Sequence of chain 19.B:
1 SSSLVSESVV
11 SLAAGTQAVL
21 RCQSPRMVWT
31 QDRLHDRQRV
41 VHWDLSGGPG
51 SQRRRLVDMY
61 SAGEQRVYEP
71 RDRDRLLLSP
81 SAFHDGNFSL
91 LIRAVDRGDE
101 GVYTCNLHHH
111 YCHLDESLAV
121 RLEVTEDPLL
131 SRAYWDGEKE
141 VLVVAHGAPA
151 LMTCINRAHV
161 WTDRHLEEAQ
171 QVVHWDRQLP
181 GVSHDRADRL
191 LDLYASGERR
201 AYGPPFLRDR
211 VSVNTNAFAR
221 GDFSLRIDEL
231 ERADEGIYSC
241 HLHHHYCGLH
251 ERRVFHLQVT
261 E

Binding-site contacts:
Ligand atom O5 contacts residue SER89 of chain 19.B at 4.1 Å.
Ligand atom C7 contacts residue ASN87 of chain 19.B at 3.6 Å.
Ligand atom C4 contacts residue ASN87 of chain 19.B at 4.2 Å.
Ligand atom O5 contacts residue SER79 of chain 19.B at 4.4 Å.
Ligand atom O5 contacts residue ASN87 of chain 19.B at 2.3 Å (h-bond).
Ligand atom C5 contacts residue ASN87 of chain 19.B at 3.7 Å.
Ligand atom C5 contacts residue SER89 of chain 19.B at 4.3 Å.
Ligand atom C6 contacts residue LEU151 of chain 19.B at 3.8 Å (hydrophobic).
Ligand atom C3 contacts residue ASN87 of chain 19.B at 3.7 Å.
Ligand atom O7 contacts residue ASP85 of chain 19.B at 4.3 Å.
Ligand atom C1 contacts residue SER89 of chain 19.B at 4.5 Å.
Ligand atom O7 contacts residue ASN87 of chain 19.B at 3.9 Å.
Ligand atom O6 contacts residue LEU151 of chain 19.B at 3.4 Å.
Ligand atom C4 contacts residue LEU151 of chain 19.B at 4.4 Å (hydrophobic).
Ligand atom C1 contacts residue ASN87 of chain 19.B at 1.4 Å.
Ligand atom C2 contacts residue ASN87 of chain 19.B at 2.4 Å.
Ligand atom O4 contacts residue LEU151 of chain 19.B at 3.7 Å.
Ligand atom C5 contacts residue LEU151 of chain 19.B at 4.1 Å (hydrophobic).
Ligand atom N2 contacts residue ASN87 of chain 19.B at 2.9 Å (h-bond).

This protein binds this small molecule.
Small molecule (SMILES): CC(=O)N[C@@H]1[C@@H](O)[C@H](O)[C@@H](CO)O[C@H]1O